Sequence of chain 1.K:
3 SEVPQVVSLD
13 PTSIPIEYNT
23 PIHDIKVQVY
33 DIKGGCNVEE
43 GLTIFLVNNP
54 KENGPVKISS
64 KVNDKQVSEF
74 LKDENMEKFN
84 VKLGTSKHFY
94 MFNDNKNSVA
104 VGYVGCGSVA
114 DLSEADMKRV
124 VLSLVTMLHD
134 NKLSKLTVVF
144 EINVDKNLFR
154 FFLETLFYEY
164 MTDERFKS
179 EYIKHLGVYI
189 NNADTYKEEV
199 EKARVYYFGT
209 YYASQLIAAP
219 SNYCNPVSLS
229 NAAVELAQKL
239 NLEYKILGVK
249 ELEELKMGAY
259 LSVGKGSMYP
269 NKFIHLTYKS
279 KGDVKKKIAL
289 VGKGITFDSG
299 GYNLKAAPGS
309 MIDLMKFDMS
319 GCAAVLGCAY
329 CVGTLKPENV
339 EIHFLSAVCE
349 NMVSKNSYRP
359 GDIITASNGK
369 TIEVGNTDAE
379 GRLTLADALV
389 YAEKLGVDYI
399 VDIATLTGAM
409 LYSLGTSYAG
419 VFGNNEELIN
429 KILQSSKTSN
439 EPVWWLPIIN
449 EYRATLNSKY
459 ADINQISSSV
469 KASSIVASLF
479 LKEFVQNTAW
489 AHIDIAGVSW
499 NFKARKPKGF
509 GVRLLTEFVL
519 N

This small molecule binds to this protein.
Small molecule (SMILES): Nc1cccc(C(=O)N[C@@H](C(=O)NO)c2ccc(-n3cccn3)cc2)c1

Binding-site contacts:
Ligand atom N16 contacts residue ASP376 of chain 1.K at 3.2 Å (salt-bridge).
Ligand atom O17 contacts residue LYS291 of chain 1.K at 2.9 Å (salt-bridge).
Ligand atom O17 contacts residue CO31 of chain 1.UB at 3.1 Å (h-bond).
Ligand atom N08 contacts residue PHE315 of chain 1.K at 3.7 Å.
Ligand atom O15 contacts residue ZN1 of chain 1.VB at 2.1 Å.
Ligand atom C12 contacts residue LEU404 of chain 1.K at 3.1 Å (hydrophobic).
Ligand atom C02 contacts residue GLY406 of chain 1.K at 3.5 Å.
Ligand atom N26 contacts residue SER471 of chain 1.K at 3.7 Å.
Ligand atom C03 contacts residue GLY406 of chain 1.K at 3.6 Å.
Ligand atom O20 contacts residue CO31 of chain 1.UB at 3.5 Å (h-bond).
Ligand atom C14 contacts residue LEU404 of chain 1.K at 3.8 Å (hydrophobic).
Ligand atom O20 contacts residue THR405 of chain 1.K at 3.3 Å.
Ligand atom O15 contacts residue LYS303 of chain 1.K at 2.9 Å (salt-bridge).
Ligand atom C06 contacts residue GLY406 of chain 1.K at 3.5 Å.
Ligand atom O17 contacts residue ZN1 of chain 1.VB at 2.1 Å.
Ligand atom C01 contacts residue GLY406 of chain 1.K at 3.5 Å.
Ligand atom N07 contacts residue GLY406 of chain 1.K at 3.8 Å.
Ligand atom N16 contacts residue LYS291 of chain 1.K at 3.3 Å (salt-bridge).
Ligand atom O17 contacts residue ASP376 of chain 1.K at 3.0 Å (salt-bridge).
Ligand atom N16 contacts residue ZN1 of chain 1.TB at 3.0 Å.
Ligand atom O17 contacts residue ASP296 of chain 1.K at 3.0 Å (salt-bridge).
Ligand atom N16 contacts residue LEU404 of chain 1.K at 3.3 Å (h-bond).
Ligand atom O15 contacts residue ASP296 of chain 1.K at 3.1 Å (salt-bridge).
Ligand atom C14 contacts residue ASP376 of chain 1.K at 3.1 Å.
Ligand atom C04 contacts residue GLY406 of chain 1.K at 3.7 Å.
Ligand atom C03 contacts residue LEU404 of chain 1.K at 3.8 Å (hydrophobic).
Ligand atom C05 contacts residue GLY406 of chain 1.K at 3.6 Å.
Ligand atom O17 contacts residue GLU378 of chain 1.K at 2.8 Å (salt-bridge).
Ligand atom N16 contacts residue ZN1 of chain 1.VB at 2.8 Å.
Ligand atom O20 contacts residue LEU404 of chain 1.K at 3.4 Å (h-bond).
Ligand atom C14 contacts residue ZN1 of chain 1.TB at 3.7 Å.
Ligand atom C18 contacts residue CO31 of chain 1.UB at 3.7 Å.
Ligand atom O15 contacts residue ASP376 of chain 1.K at 2.8 Å (salt-bridge).
Ligand atom O17 contacts residue ZN1 of chain 1.TB at 2.0 Å.
Ligand atom C14 contacts residue ZN1 of chain 1.VB at 2.7 Å.
Ligand atom N16 contacts residue CO31 of chain 1.UB at 2.8 Å (h-bond).
Ligand atom C10 contacts residue LEU409 of chain 1.K at 3.7 Å (hydrophobic).
Ligand atom C10 contacts residue MET309 of chain 1.K at 3.3 Å (hydrophobic).
Ligand atom C24 contacts residue ASN374 of chain 1.K at 3.8 Å.
Ligand atom C02 contacts residue LEU404 of chain 1.K at 3.5 Å (hydrophobic).